Sequence of chain 1.I:
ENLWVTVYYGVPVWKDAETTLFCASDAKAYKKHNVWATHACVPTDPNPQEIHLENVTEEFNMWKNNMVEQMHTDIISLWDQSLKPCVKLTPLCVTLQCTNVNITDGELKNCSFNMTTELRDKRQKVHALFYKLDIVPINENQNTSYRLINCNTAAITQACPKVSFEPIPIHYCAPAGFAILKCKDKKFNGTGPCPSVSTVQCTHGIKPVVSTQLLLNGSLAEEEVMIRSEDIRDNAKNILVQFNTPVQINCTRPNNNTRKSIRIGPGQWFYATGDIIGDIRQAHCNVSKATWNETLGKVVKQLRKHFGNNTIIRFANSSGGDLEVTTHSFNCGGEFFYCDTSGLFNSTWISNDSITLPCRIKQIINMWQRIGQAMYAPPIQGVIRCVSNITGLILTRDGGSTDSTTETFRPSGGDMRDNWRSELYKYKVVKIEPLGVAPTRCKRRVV

Binding-site contacts:
Ligand atom C3 contacts residue SER408 of chain 1.I at 3.9 Å.
Ligand atom O7 contacts residue ASN339 of chain 1.I at 3.5 Å (h-bond).
Ligand atom C3 contacts residue CYS406 of chain 1.I at 4.2 Å (hydrophobic).
Ligand atom C2 contacts residue SER408 of chain 1.I at 3.9 Å.
Ligand atom C5 contacts residue VAL407 of chain 1.I at 3.4 Å (hydrophobic).
Ligand atom C8 contacts residue ASN339 of chain 1.I at 3.2 Å.
Ligand atom C7 contacts residue SER408 of chain 1.I at 4.0 Å.
Ligand atom O5 contacts residue VAL407 of chain 1.I at 4.1 Å.
Ligand atom O7 contacts residue ARG405 of chain 1.I at 4.0 Å.
Ligand atom C3 contacts residue VAL407 of chain 1.I at 4.0 Å (hydrophobic).
Ligand atom N2 contacts residue SER408 of chain 1.I at 3.2 Å (h-bond).
Ligand atom O5 contacts residue ASN225 of chain 1.I at 2.4 Å (h-bond).
Ligand atom C1 contacts residue SER408 of chain 1.I at 4.0 Å.
Ligand atom C8 contacts residue SER408 of chain 1.I at 4.1 Å.
Ligand atom O7 contacts residue PRO175 of chain 1.I at 4.0 Å.
Ligand atom C4 contacts residue VAL407 of chain 1.I at 4.0 Å (hydrophobic).
Ligand atom C5 contacts residue ASN225 of chain 1.I at 3.7 Å.
Ligand atom C3 contacts residue ASN225 of chain 1.I at 3.8 Å.
Ligand atom O3 contacts residue CYS406 of chain 1.I at 3.6 Å.
Ligand atom C6 contacts residue GLU174 of chain 1.I at 4.0 Å.
Ligand atom O6 contacts residue VAL407 of chain 1.I at 4.1 Å.
Ligand atom O4 contacts residue VAL407 of chain 1.I at 3.9 Å.
Ligand atom O6 contacts residue GLU174 of chain 1.I at 3.1 Å (salt-bridge).
Ligand atom C7 contacts residue ASN339 of chain 1.I at 3.7 Å.
Ligand atom C7 contacts residue ASN225 of chain 1.I at 3.9 Å.
Ligand atom C6 contacts residue VAL407 of chain 1.I at 4.2 Å (hydrophobic).
Ligand atom C4 contacts residue ASN225 of chain 1.I at 4.2 Å.
Ligand atom C2 contacts residue ASN225 of chain 1.I at 2.5 Å.
Ligand atom N2 contacts residue ASN225 of chain 1.I at 2.9 Å (h-bond).
Ligand atom C1 contacts residue ASN225 of chain 1.I at 1.4 Å.
Ligand atom C8 contacts residue VAL217 of chain 1.I at 3.8 Å (hydrophobic).
Ligand atom C1 contacts residue VAL407 of chain 1.I at 4.2 Å (hydrophobic).
Ligand atom O4 contacts residue CYS406 of chain 1.I at 4.0 Å.
Ligand atom C8 contacts residue LEU224 of chain 1.I at 4.2 Å (hydrophobic).

The small molecule below binds the protein below.
Small molecule (SMILES): CC(=O)N[C@H]1[C@H](O[C@H]2[C@H](O)[C@@H](NC(C)=O)CO[C@@H]2CO)O[C@H](CO)[C@@H](O[C@@H]2O[C@H](CO)[C@@H](O)[C@H](O)[C@@H]2O)[C@@H]1O